Binding-site contacts:
Ligand atom O5 contacts residue THR120 of chain 1.B at 4.2 Å.
Ligand atom C8 contacts residue LEU161 of chain 1.B at 4.4 Å (hydrophobic).
Ligand atom C8 contacts residue ASN118 of chain 1.B at 4.4 Å.
Ligand atom O7 contacts residue HIS220 of chain 1.B at 3.5 Å.
Ligand atom C3 contacts residue ASN118 of chain 1.B at 3.8 Å.
Ligand atom C8 contacts residue ILE156 of chain 1.B at 3.7 Å (hydrophobic).
Ligand atom C4 contacts residue ASN118 of chain 1.B at 4.2 Å.
Ligand atom C2 contacts residue THR120 of chain 1.B at 4.3 Å.
Ligand atom O7 contacts residue ASN118 of chain 1.B at 3.3 Å (h-bond).
Ligand atom C2 contacts residue ASN118 of chain 1.B at 2.4 Å.
Ligand atom C7 contacts residue HIS220 of chain 1.B at 4.5 Å.
Ligand atom C1 contacts residue THR120 of chain 1.B at 4.0 Å.
Ligand atom C5 contacts residue ASN118 of chain 1.B at 3.6 Å.
Ligand atom C1 contacts residue ASN118 of chain 1.B at 1.4 Å.
Ligand atom C3 contacts residue THR120 of chain 1.B at 4.0 Å.
Ligand atom C7 contacts residue ILE156 of chain 1.B at 4.4 Å (hydrophobic).
Ligand atom O5 contacts residue ASN118 of chain 1.B at 2.4 Å (h-bond).
Ligand atom C8 contacts residue SER158 of chain 1.B at 4.0 Å.
Ligand atom O7 contacts residue ILE156 of chain 1.B at 4.5 Å.
Ligand atom C5 contacts residue THR120 of chain 1.B at 4.4 Å.
Ligand atom O6 contacts residue PRO122 of chain 1.B at 4.4 Å.
Ligand atom N2 contacts residue THR120 of chain 1.B at 4.1 Å.
Ligand atom C7 contacts residue ASN118 of chain 1.B at 3.3 Å.
Ligand atom N2 contacts residue ASN118 of chain 1.B at 2.8 Å (h-bond).

The small molecule below binds the protein below.
Small molecule (SMILES): CC(=O)N[C@@H]1[C@@H](O)[C@H](O)[C@@H](CO)O[C@H]1O

Sequence of chain 1.B:
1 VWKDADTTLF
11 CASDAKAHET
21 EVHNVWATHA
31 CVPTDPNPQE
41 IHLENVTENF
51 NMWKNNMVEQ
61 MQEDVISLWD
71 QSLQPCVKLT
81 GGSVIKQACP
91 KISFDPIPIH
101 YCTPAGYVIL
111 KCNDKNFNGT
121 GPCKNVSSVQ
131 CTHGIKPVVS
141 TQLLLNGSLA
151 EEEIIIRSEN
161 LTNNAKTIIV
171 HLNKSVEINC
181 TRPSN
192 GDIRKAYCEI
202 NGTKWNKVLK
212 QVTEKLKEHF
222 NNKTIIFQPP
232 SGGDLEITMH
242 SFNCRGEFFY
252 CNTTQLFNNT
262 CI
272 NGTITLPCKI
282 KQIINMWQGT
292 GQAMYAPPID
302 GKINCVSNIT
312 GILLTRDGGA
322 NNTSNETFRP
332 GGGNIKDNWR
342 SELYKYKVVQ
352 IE